Binding-site contacts:
Ligand atom O3D contacts residue GLN224 of chain 2.A at 3.2 Å.
Ligand atom O1B contacts residue ARG226 of chain 2.A at 2.8 Å (salt-bridge).
Ligand atom O3' contacts residue PRO97 of chain 2.A at 2.7 Å (h-bond).
Ligand atom N3 contacts residue GLU217 of chain 2.A at 2.7 Å (salt-bridge).
Ligand atom C5 contacts residue TYR219 of chain 2.A at 3.5 Å (hydrophobic).
Ligand atom C4 contacts residue TYR219 of chain 2.A at 3.4 Å (hydrophobic).
Ligand atom O4 contacts residue TYR219 of chain 2.A at 3.5 Å (h-bond).
Ligand atom O4D contacts residue PHE202 of chain 2.A at 3.4 Å.
Ligand atom O'P contacts residue SER138 of chain 2.A at 3.1 Å (h-bond).
Ligand atom N3 contacts residue TYR219 of chain 2.A at 3.5 Å.
Ligand atom C2 contacts residue GLU217 of chain 2.A at 3.5 Å.
Ligand atom C3' contacts residue PRO97 of chain 2.A at 3.3 Å (hydrophobic).
Ligand atom O4' contacts residue SER137 of chain 2.A at 3.0 Å (h-bond).
Ligand atom C6' contacts residue SER137 of chain 2.A at 3.5 Å.
Ligand atom O2D contacts residue ASP288 of chain 2.A at 2.7 Å (salt-bridge).
Ligand atom O'Q contacts residue SER138 of chain 2.A at 2.7 Å (h-bond).
Ligand atom C4' contacts residue NAD1 of chain 2.B at 3.2 Å.
Ligand atom O4 contacts residue ARG205 of chain 2.A at 3.0 Å (salt-bridge).
Ligand atom C6' contacts residue SER138 of chain 2.A at 3.3 Å.
Ligand atom O2 contacts residue TYR219 of chain 2.A at 2.9 Å (h-bond).
Ligand atom O'P contacts residue NAD1 of chain 2.B at 3.2 Å.
Ligand atom O'P contacts residue SER137 of chain 2.A at 2.3 Å (h-bond).
Ligand atom O3' contacts residue TYR160 of chain 2.A at 3.5 Å (h-bond).
Ligand atom O'P contacts residue PHE189 of chain 2.A at 3.5 Å (h-bond).
Ligand atom C2 contacts residue TYR219 of chain 2.A at 3.5 Å (hydrophobic).
Ligand atom O4' contacts residue TYR160 of chain 2.A at 2.7 Å (h-bond).
Ligand atom O2' contacts residue ARG198 of chain 2.A at 2.9 Å (salt-bridge).
Ligand atom O2 contacts residue GLU217 of chain 2.A at 3.5 Å (salt-bridge).
Ligand atom O4' contacts residue NAD1 of chain 2.B at 3.3 Å.
Ligand atom O3' contacts residue ARG198 of chain 2.A at 3.2 Å (salt-bridge).
Ligand atom O2B contacts residue ARG100 of chain 2.A at 3.0 Å (salt-bridge).
Ligand atom O'Q contacts residue THR191 of chain 2.A at 3.0 Å (h-bond).
Ligand atom O1A contacts residue ARG100 of chain 2.A at 2.8 Å (salt-bridge).
Ligand atom O5' contacts residue THR191 of chain 2.A at 3.2 Å (h-bond).
Ligand atom C2' contacts residue NAD1 of chain 2.B at 3.4 Å.
Ligand atom O4 contacts residue GLU217 of chain 2.A at 3.5 Å (salt-bridge).
Ligand atom O3D contacts residue ARG226 of chain 2.A at 3.5 Å (salt-bridge).
Ligand atom O2 contacts residue ILE218 of chain 2.A at 3.4 Å.
Ligand atom O2D contacts residue GLN224 of chain 2.A at 3.3 Å (h-bond).
Ligand atom O2A contacts residue PHE202 of chain 2.A at 2.8 Å (h-bond).

Sequence of chain 2.A:
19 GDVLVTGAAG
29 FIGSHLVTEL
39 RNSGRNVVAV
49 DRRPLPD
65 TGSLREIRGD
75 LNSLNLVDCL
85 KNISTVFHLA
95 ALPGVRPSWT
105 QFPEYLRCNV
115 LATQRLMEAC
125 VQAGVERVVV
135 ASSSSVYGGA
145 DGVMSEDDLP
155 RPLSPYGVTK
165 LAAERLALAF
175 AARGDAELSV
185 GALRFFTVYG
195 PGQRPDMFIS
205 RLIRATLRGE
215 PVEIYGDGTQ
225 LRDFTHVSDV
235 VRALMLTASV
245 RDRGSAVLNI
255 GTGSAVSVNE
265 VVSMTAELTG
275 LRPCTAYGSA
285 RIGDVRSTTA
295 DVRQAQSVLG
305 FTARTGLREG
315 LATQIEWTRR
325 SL

The small molecule below binds the protein below.
Small molecule (SMILES): O=C(O)[C@H]1O[C@H](O[P](=O)(O)O[P](=O)(O)OC[C@H]2O[C@@H](n3ccc(=O)[nH]c3=O)[C@H](O)[C@@H]2O)[C@H](O)[C@@H](O)[C@@H]1O